Sequence of chain 2.A:
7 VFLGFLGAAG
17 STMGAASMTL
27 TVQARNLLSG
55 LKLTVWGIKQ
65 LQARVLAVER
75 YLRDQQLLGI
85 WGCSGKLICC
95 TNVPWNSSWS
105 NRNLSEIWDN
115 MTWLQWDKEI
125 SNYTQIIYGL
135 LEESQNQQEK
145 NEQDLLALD

Binding-site contacts:
Ligand atom O7 contacts residue SER17 of chain 2.A at 2.4 Å (h-bond).
Ligand atom O7 contacts residue ASN58 of chain 2.D at 3.2 Å (h-bond).
Ligand atom O6 contacts residue ARG110 of chain 2.B at 2.1 Å (salt-bridge).
Ligand atom C5 contacts residue ARG110 of chain 2.B at 3.7 Å.
Ligand atom C1 contacts residue ARG110 of chain 2.B at 3.5 Å.
Ligand atom C6 contacts residue ARG110 of chain 2.B at 3.0 Å.
Ligand atom O2 contacts residue GLY112 of chain 2.B at 2.7 Å (h-bond).
Ligand atom C3 contacts residue ASN58 of chain 2.D at 3.7 Å.
Ligand atom C7 contacts residue ASN58 of chain 2.D at 3.4 Å.
Ligand atom O3 contacts residue THR115 of chain 2.B at 3.8 Å.
Ligand atom C2 contacts residue ASN58 of chain 2.D at 2.5 Å.
Ligand atom C8 contacts residue PHE31 of chain 2.B at 3.7 Å (hydrophobic).
Ligand atom C6 contacts residue PHE31 of chain 2.B at 3.8 Å (hydrophobic).
Ligand atom C7 contacts residue SER17 of chain 2.A at 3.4 Å.
Ligand atom O4 contacts residue HIS95 of chain 2.C at 3.2 Å.
Ligand atom O6 contacts residue GLY112 of chain 2.B at 2.6 Å.
Ligand atom O3 contacts residue GLY112 of chain 2.B at 3.8 Å.
Ligand atom C8 contacts residue ARG110 of chain 2.B at 2.7 Å.
Ligand atom O3 contacts residue ASN96 of chain 2.C at 3.6 Å (h-bond).
Ligand atom C1 contacts residue ASN58 of chain 2.D at 1.4 Å.
Ligand atom C3 contacts residue ARG110 of chain 2.B at 3.4 Å.
Ligand atom C5 contacts residue ASN58 of chain 2.D at 3.5 Å.
Ligand atom C3 contacts residue ASP57 of chain 2.B at 3.7 Å.
Ligand atom O3 contacts residue HIS33 of chain 2.B at 3.1 Å.
Ligand atom O7 contacts residue ASN30 of chain 2.B at 3.7 Å.
Ligand atom O6 contacts residue SER113 of chain 2.B at 3.0 Å (h-bond).
Ligand atom C3 contacts residue HIS95 of chain 2.C at 3.8 Å.
Ligand atom N2 contacts residue ASN58 of chain 2.D at 3.1 Å (h-bond).
Ligand atom O4 contacts residue ASP57 of chain 2.B at 2.5 Å (salt-bridge).
Ligand atom C6 contacts residue GLY112 of chain 2.B at 3.8 Å.
Ligand atom C7 contacts residue PHE31 of chain 2.B at 3.8 Å (hydrophobic).
Ligand atom C6 contacts residue SER113 of chain 2.B at 3.6 Å.
Ligand atom O7 contacts residue PHE31 of chain 2.B at 3.2 Å (h-bond).
Ligand atom O5 contacts residue GLY112 of chain 2.B at 3.7 Å.
Ligand atom O3 contacts residue HIS95 of chain 2.C at 3.9 Å.
Ligand atom C2 contacts residue GLY112 of chain 2.B at 3.8 Å.
Ligand atom C5 contacts residue ASP57 of chain 2.B at 3.7 Å.
Ligand atom O5 contacts residue ARG110 of chain 2.B at 3.7 Å.
Ligand atom C4 contacts residue ASP57 of chain 2.B at 3.5 Å.
Ligand atom O5 contacts residue ASN58 of chain 2.D at 2.1 Å (h-bond).

Sequence of chain 2.C:
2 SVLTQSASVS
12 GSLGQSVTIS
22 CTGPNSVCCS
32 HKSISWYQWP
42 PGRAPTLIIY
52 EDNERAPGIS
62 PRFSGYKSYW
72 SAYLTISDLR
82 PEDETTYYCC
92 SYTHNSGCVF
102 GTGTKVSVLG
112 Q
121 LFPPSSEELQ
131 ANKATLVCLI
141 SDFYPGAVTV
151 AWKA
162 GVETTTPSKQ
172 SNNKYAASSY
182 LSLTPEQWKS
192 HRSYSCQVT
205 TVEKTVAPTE

Sequence of chain 2.B:
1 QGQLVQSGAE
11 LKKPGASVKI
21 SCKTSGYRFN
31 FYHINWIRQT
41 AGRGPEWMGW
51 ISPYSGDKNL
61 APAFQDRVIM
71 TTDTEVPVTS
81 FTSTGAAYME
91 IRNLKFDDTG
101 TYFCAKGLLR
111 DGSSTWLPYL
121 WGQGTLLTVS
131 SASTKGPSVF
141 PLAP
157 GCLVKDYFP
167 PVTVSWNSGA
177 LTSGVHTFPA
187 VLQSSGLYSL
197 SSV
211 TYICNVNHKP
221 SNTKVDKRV

Sequence of chain 2.D:
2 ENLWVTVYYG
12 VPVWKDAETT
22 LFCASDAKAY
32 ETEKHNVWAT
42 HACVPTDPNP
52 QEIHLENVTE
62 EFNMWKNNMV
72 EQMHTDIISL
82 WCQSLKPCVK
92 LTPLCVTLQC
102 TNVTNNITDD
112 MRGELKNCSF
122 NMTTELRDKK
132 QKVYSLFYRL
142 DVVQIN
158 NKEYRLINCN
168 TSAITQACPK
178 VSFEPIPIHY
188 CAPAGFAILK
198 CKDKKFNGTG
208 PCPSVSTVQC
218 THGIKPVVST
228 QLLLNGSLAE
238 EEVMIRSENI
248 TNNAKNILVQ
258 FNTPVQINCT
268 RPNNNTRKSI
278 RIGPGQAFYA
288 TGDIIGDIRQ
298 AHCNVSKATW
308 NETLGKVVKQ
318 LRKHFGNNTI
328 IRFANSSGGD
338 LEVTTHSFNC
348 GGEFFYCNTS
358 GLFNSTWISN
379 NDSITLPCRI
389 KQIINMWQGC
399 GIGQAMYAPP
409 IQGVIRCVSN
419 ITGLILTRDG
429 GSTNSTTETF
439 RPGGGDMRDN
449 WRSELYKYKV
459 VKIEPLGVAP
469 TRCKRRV

A protein and the small-molecule ligand that binds it are described below.
Small molecule (SMILES): CC(=O)N[C@H]1[C@H](O[C@H]2[C@H](O)[C@@H](NC(C)=O)CO[C@@H]2CO)O[C@H](CO)[C@@H](O[C@@H]2O[C@H](CO[C@H]3O[C@H](CO[C@H]4O[C@H](CO)[C@@H](O)[C@H](O)[C@@H]4O)[C@@H](O)[C@H](O[C@H]4O[C@H](CO)[C@@H](O)[C@H](O)[C@@H]4O)[C@@H]3O)[C@@H](O)[C@H](O[C@H]3O[C@H](CO)[C@@H](O)[C@H](O)[C@@H]3O)[C@@H]2O)[C@@H]1O